Sequence of chain 1.A:
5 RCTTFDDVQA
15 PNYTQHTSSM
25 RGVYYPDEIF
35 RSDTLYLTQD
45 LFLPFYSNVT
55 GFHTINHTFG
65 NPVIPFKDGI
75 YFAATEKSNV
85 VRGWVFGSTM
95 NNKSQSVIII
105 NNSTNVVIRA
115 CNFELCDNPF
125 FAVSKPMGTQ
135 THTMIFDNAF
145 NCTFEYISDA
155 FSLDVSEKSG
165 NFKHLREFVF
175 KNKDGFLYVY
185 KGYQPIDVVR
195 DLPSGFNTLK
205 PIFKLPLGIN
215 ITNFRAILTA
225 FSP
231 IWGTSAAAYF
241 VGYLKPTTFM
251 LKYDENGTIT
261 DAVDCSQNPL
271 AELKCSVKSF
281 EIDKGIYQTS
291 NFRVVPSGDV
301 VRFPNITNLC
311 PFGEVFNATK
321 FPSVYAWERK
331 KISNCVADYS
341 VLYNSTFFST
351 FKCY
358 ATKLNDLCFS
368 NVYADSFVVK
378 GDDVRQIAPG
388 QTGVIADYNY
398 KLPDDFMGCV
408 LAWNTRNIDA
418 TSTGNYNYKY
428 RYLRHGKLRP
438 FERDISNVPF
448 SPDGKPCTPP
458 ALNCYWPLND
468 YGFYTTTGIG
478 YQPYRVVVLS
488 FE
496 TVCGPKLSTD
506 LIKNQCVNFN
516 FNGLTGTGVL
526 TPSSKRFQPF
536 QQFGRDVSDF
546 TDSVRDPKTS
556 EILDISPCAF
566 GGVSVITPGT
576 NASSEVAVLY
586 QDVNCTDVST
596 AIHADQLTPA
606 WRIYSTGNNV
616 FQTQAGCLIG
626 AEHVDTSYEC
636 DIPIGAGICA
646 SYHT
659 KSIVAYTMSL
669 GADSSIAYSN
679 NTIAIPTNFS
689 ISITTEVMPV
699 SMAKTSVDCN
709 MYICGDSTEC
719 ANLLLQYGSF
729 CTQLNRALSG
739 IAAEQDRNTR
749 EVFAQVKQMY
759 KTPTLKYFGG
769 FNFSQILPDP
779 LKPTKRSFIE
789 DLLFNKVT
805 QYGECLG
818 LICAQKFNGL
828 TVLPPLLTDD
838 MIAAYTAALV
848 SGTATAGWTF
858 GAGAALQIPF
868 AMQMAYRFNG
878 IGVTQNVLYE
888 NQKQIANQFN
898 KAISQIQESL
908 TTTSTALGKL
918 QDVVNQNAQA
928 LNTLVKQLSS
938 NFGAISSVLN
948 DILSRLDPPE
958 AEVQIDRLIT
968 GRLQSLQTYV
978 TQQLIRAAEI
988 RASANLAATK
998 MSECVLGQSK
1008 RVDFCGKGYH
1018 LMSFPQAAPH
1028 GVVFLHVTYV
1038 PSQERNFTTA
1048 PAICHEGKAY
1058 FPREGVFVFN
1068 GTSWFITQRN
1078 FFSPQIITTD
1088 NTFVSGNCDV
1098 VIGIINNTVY

Binding-site contacts:
Ligand atom C7 contacts residue ASN576 of chain 1.A at 4.1 Å.
Ligand atom C3 contacts residue ASN576 of chain 1.A at 3.8 Å.
Ligand atom N2 contacts residue ASN576 of chain 1.A at 3.0 Å (h-bond).
Ligand atom C2 contacts residue ASN576 of chain 1.A at 2.5 Å.
Ligand atom O5 contacts residue ASN576 of chain 1.A at 2.3 Å (h-bond).
Ligand atom C1 contacts residue ASN576 of chain 1.A at 1.4 Å.
Ligand atom C5 contacts residue ASN576 of chain 1.A at 3.6 Å.
Ligand atom C4 contacts residue ASN576 of chain 1.A at 4.2 Å.

A small-molecule ligand and the protein it binds are described below.
Small molecule (SMILES): CC(=O)N[C@@H]1[C@@H](O)[C@H](O)[C@@H](CO)O[C@H]1O